Sequence of chain 2.A:
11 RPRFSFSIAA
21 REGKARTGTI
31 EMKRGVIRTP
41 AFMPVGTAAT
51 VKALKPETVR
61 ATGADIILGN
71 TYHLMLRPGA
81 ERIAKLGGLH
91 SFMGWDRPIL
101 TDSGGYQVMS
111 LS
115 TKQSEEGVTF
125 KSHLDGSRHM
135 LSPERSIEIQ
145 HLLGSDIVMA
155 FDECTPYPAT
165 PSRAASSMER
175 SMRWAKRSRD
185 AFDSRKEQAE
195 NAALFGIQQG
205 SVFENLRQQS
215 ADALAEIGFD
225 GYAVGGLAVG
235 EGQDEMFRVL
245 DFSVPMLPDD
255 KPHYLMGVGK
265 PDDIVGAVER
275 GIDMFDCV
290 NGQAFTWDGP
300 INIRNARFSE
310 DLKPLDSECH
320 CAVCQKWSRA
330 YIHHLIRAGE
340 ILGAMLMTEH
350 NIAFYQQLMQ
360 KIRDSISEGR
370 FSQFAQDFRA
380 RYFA

Binding-site contacts:
Ligand atom C7 contacts residue CYS158 of chain 2.A at 4.0 Å (hydrophobic).
Ligand atom C8 contacts residue ASP102 of chain 2.A at 3.7 Å.
Ligand atom C7 contacts residue GLN203 of chain 2.A at 3.9 Å.
Ligand atom C1 contacts residue GLY261 of chain 2.A at 3.9 Å.
Ligand atom C8 contacts residue TYR106 of chain 2.A at 3.9 Å (hydrophobic).
Ligand atom N2 contacts residue MET260 of chain 2.A at 3.9 Å.
Ligand atom C3 contacts residue ASP102 of chain 2.A at 4.0 Å.
Ligand atom O1 contacts residue GLY229 of chain 2.A at 3.3 Å.
Ligand atom N1 contacts residue MET260 of chain 2.A at 3.9 Å.
Ligand atom N3 contacts residue ASP102 of chain 2.A at 3.0 Å (salt-bridge).
Ligand atom O1 contacts residue GLY230 of chain 2.A at 2.7 Å (h-bond).
Ligand atom C2 contacts residue ASP102 of chain 2.A at 4.0 Å.
Ligand atom O1 contacts residue GLN203 of chain 2.A at 3.0 Å (h-bond).
Ligand atom C3 contacts residue TYR106 of chain 2.A at 3.8 Å (hydrophobic).
Ligand atom N2 contacts residue SER103 of chain 2.A at 3.6 Å.
Ligand atom N2 contacts residue ASP102 of chain 2.A at 3.0 Å (salt-bridge).
Ligand atom C6 contacts residue LEU231 of chain 2.A at 3.8 Å (hydrophobic).
Ligand atom C6 contacts residue MET260 of chain 2.A at 3.5 Å (hydrophobic).
Ligand atom N2 contacts residue ASP156 of chain 2.A at 3.0 Å (salt-bridge).
Ligand atom C4 contacts residue TYR106 of chain 2.A at 4.0 Å (hydrophobic).
Ligand atom C5 contacts residue GLY230 of chain 2.A at 3.7 Å.
Ligand atom N3 contacts residue TYR106 of chain 2.A at 3.6 Å.
Ligand atom N1 contacts residue ASP156 of chain 2.A at 3.0 Å (salt-bridge).
Ligand atom C2 contacts residue TYR106 of chain 2.A at 3.9 Å (hydrophobic).
Ligand atom N2 contacts residue ILE201 of chain 2.A at 3.7 Å.
Ligand atom C8 contacts residue ASP156 of chain 2.A at 3.8 Å.
Ligand atom C3 contacts residue MET260 of chain 2.A at 3.9 Å (hydrophobic).
Ligand atom C7 contacts residue ASP156 of chain 2.A at 3.9 Å.
Ligand atom C7 contacts residue GLY229 of chain 2.A at 3.9 Å.
Ligand atom N3 contacts residue MET260 of chain 2.A at 3.4 Å.
Ligand atom O1 contacts residue CYS158 of chain 2.A at 3.5 Å (h-bond).
Ligand atom C8 contacts residue MET260 of chain 2.A at 3.7 Å (hydrophobic).
Ligand atom C7 contacts residue GLY230 of chain 2.A at 3.7 Å.
Ligand atom C2 contacts residue MET260 of chain 2.A at 3.8 Å (hydrophobic).
Ligand atom N4 contacts residue ALA232 of chain 2.A at 3.9 Å.
Ligand atom N4 contacts residue LEU231 of chain 2.A at 2.6 Å (h-bond).
Ligand atom N1 contacts residue GLN203 of chain 2.A at 4.0 Å.
Ligand atom C1 contacts residue MET260 of chain 2.A at 3.7 Å (hydrophobic).
Ligand atom O1 contacts residue ASP156 of chain 2.A at 3.9 Å.
Ligand atom N4 contacts residue MET260 of chain 2.A at 3.1 Å (h-bond).

The small molecule below binds the protein below.
Small molecule (SMILES): Nc1ccc2nc(N)nc(O)c2c1